Binding-site contacts:
Ligand atom C8 contacts residue ASN156 of chain 4.F at 4.2 Å.
Ligand atom O5 contacts residue GLY126 of chain 4.F at 3.7 Å.
Ligand atom C1 contacts residue ASN156 of chain 4.F at 1.4 Å.
Ligand atom C4 contacts residue GLU127 of chain 4.F at 3.6 Å.
Ligand atom C1 contacts residue GLY126 of chain 4.F at 3.4 Å.
Ligand atom C3 contacts residue GLU127 of chain 4.F at 3.6 Å.
Ligand atom C6 contacts residue LYS128 of chain 4.F at 4.3 Å.
Ligand atom C5 contacts residue ASN156 of chain 4.F at 3.7 Å.
Ligand atom N2 contacts residue ASN156 of chain 4.F at 2.5 Å (h-bond).
Ligand atom C5 contacts residue GLY126 of chain 4.F at 4.0 Å.
Ligand atom C8 contacts residue PRO179 of chain 4.F at 4.4 Å (hydrophobic).
Ligand atom O4 contacts residue GLU127 of chain 4.F at 3.1 Å (salt-bridge).
Ligand atom O5 contacts residue ASN156 of chain 4.F at 2.5 Å (h-bond).
Ligand atom O3 contacts residue GLU127 of chain 4.F at 4.2 Å.
Ligand atom C4 contacts residue ASN156 of chain 4.F at 4.2 Å.
Ligand atom C2 contacts residue ASN156 of chain 4.F at 2.3 Å.
Ligand atom C7 contacts residue ASN156 of chain 4.F at 3.3 Å.
Ligand atom C6 contacts residue GLU127 of chain 4.F at 3.8 Å.
Ligand atom C5 contacts residue GLU127 of chain 4.F at 3.6 Å.
Ligand atom O7 contacts residue ASN156 of chain 4.F at 3.2 Å (h-bond).
Ligand atom C3 contacts residue ASN156 of chain 4.F at 3.6 Å.

Sequence of chain 4.F:
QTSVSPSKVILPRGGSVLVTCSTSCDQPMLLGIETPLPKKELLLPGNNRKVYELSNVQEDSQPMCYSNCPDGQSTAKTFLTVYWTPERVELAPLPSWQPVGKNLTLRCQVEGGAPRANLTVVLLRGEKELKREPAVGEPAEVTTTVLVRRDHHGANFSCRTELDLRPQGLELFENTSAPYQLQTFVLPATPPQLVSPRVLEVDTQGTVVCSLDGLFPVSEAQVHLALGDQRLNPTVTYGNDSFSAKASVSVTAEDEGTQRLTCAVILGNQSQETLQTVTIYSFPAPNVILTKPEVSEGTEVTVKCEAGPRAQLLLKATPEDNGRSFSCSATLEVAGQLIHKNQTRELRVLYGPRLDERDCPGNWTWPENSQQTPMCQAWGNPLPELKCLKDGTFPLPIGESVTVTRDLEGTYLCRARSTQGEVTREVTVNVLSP

The small molecule below binds the protein below.
Small molecule (SMILES): CC(=O)N[C@@H]1[C@@H](O)[C@H](O)[C@@H](CO)O[C@H]1O